Sequence of chain 28.E:
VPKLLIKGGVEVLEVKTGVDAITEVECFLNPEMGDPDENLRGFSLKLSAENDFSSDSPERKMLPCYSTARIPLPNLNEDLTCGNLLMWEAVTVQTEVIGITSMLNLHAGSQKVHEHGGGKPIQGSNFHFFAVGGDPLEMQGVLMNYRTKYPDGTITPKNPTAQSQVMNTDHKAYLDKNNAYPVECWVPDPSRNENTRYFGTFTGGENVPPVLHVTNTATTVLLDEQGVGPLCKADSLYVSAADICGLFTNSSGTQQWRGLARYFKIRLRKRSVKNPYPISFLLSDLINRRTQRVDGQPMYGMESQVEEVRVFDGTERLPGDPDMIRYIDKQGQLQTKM

Sequence of chain 28.B:
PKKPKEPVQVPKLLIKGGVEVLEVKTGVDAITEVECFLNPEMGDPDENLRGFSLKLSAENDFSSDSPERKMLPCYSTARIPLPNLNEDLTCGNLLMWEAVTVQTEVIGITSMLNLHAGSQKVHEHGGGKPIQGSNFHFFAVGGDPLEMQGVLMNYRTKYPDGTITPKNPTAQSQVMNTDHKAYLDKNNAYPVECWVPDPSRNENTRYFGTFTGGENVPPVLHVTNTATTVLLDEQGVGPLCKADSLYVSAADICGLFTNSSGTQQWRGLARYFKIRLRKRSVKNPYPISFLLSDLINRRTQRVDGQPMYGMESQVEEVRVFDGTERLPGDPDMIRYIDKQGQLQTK

Binding-site contacts:
Ligand atom C9 contacts residue LEU67 of chain 28.A at 3.9 Å (hydrophobic).
Ligand atom O8 contacts residue THR276 of chain 28.A at 3.2 Å.
Ligand atom O1B contacts residue ASN272 of chain 28.A at 3.7 Å.
Ligand atom O8 contacts residue ASN272 of chain 28.A at 3.5 Å (h-bond).
Ligand atom C10 contacts residue PHE75 of chain 28.B at 3.9 Å (hydrophobic).
Ligand atom C4 contacts residue ASN272 of chain 28.A at 4.0 Å.
Ligand atom C11 contacts residue ASN272 of chain 28.A at 3.4 Å.
Ligand atom C1 contacts residue LYS68 of chain 28.A at 3.8 Å.
Ligand atom C5 contacts residue ASN272 of chain 28.A at 3.9 Å.
Ligand atom O1B contacts residue SER274 of chain 28.A at 3.9 Å.
Ligand atom C11 contacts residue PHE75 of chain 28.B at 3.5 Å (hydrophobic).
Ligand atom C10 contacts residue GLN278 of chain 28.A at 4.0 Å.
Ligand atom C10 contacts residue ASN272 of chain 28.A at 3.7 Å.
Ligand atom C11 contacts residue HIS138 of chain 28.E at 3.4 Å.
Ligand atom O1B contacts residue THR276 of chain 28.A at 2.8 Å (h-bond).
Ligand atom O10 contacts residue PHE75 of chain 28.B at 3.5 Å.
Ligand atom C11 contacts residue GLN278 of chain 28.A at 3.4 Å.
Ligand atom O1A contacts residue THR276 of chain 28.A at 3.4 Å (h-bond).
Ligand atom C9 contacts residue LYS68 of chain 28.A at 3.8 Å.
Ligand atom O1A contacts residue SER274 of chain 28.A at 2.3 Å (h-bond).
Ligand atom C7 contacts residue GLN278 of chain 28.A at 3.8 Å.
Ligand atom O8 contacts residue GLN278 of chain 28.A at 3.5 Å (h-bond).
Ligand atom C10 contacts residue LEU62 of chain 28.A at 3.9 Å (hydrophobic).
Ligand atom O1A contacts residue LYS68 of chain 28.A at 3.2 Å (salt-bridge).
Ligand atom C8 contacts residue GLN278 of chain 28.A at 3.7 Å.
Ligand atom C11 contacts residue PHE270 of chain 28.A at 3.8 Å (hydrophobic).
Ligand atom O9 contacts residue LYS68 of chain 28.A at 2.8 Å (salt-bridge).
Ligand atom O8 contacts residue LYS68 of chain 28.A at 3.9 Å.
Ligand atom C1 contacts residue SER274 of chain 28.A at 3.4 Å.
Ligand atom O1B contacts residue LYS68 of chain 28.A at 3.7 Å.
Ligand atom C6 contacts residue ASN272 of chain 28.A at 3.5 Å.
Ligand atom N5 contacts residue ASN272 of chain 28.A at 3.1 Å (h-bond).
Ligand atom O10 contacts residue LEU62 of chain 28.A at 3.6 Å.
Ligand atom C11 contacts residue PHE65 of chain 28.A at 3.7 Å (hydrophobic).
Ligand atom C11 contacts residue LEU62 of chain 28.A at 4.0 Å (hydrophobic).
Ligand atom C11 contacts residue THR276 of chain 28.A at 3.7 Å.
Ligand atom O9 contacts residue LEU67 of chain 28.A at 3.2 Å.
Ligand atom N5 contacts residue GLN278 of chain 28.A at 3.7 Å.
Ligand atom C1 contacts residue THR276 of chain 28.A at 3.5 Å.
Ligand atom C9 contacts residue GLN278 of chain 28.A at 3.2 Å.

The protein below binds the small molecule below.
Small molecule (SMILES): CC(=O)N[C@H]1[C@H]([C@H](O)[C@H](O)CO)O[C@@](O[C@H](CO)[C@@H](O)[C@@H]2O[C@@H](C(=O)O)C[C@H](O)[C@H]2NC(C)=O)(C(=O)O)C[C@@H]1O

Sequence of chain 28.A:
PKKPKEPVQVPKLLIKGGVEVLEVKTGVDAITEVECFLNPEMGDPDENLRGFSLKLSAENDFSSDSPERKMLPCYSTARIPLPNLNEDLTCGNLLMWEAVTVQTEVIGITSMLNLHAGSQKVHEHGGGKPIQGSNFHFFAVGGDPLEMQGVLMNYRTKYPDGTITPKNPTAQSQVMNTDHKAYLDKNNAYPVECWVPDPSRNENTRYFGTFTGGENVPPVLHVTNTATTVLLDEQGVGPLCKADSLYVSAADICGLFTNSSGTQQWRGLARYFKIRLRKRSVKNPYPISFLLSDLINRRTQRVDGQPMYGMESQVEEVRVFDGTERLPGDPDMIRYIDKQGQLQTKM